Sequence of chain 1.A:
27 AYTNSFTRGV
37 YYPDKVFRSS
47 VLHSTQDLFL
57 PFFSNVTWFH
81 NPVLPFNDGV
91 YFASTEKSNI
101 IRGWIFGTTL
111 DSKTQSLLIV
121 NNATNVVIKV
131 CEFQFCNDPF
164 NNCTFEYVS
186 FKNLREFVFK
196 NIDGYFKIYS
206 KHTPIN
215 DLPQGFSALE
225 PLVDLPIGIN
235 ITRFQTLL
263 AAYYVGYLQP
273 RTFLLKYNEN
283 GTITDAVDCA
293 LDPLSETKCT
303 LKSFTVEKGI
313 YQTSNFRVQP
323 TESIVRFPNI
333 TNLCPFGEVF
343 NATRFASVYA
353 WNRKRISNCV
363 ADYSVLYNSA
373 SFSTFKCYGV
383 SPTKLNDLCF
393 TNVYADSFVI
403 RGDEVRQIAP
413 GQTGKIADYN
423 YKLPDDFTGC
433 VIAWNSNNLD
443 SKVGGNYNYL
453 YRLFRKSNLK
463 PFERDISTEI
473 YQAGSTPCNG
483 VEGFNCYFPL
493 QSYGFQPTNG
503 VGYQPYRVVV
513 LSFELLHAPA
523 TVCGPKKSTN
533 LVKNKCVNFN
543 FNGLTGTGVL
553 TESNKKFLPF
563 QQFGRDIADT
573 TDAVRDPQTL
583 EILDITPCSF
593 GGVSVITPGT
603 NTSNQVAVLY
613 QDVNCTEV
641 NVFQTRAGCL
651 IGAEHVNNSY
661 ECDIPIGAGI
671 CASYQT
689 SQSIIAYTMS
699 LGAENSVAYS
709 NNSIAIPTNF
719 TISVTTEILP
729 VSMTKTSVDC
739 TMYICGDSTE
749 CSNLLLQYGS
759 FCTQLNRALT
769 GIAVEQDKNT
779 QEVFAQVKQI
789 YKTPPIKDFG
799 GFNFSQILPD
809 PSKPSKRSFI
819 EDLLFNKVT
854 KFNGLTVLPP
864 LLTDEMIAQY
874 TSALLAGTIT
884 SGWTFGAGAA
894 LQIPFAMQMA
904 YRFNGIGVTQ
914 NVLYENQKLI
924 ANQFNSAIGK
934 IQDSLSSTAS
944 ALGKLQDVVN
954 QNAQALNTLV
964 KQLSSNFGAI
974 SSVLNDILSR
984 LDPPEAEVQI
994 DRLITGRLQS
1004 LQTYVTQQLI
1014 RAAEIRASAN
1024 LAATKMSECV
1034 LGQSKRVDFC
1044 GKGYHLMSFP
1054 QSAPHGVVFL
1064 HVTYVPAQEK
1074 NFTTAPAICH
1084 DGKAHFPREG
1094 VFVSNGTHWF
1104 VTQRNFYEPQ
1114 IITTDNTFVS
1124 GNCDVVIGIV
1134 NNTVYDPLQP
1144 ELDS

A protein and the small-molecule ligand that binds it are described below.
Small molecule (SMILES): CC(=O)N[C@@H]1[C@@H](O)[C@H](O)[C@@H](CO)O[C@H]1O

Binding-site contacts:
Ligand atom N2 contacts residue ASN125 of chain 1.A at 4.4 Å.
Ligand atom C3 contacts residue ASN122 of chain 1.A at 3.8 Å.
Ligand atom O7 contacts residue ALA123 of chain 1.A at 3.5 Å.
Ligand atom C3 contacts residue ASN125 of chain 1.A at 3.6 Å.
Ligand atom C6 contacts residue VAL127 of chain 1.A at 4.0 Å (hydrophobic).
Ligand atom C4 contacts residue ASN122 of chain 1.A at 4.3 Å.
Ligand atom N2 contacts residue ASN122 of chain 1.A at 2.9 Å (h-bond).
Ligand atom O5 contacts residue VAL127 of chain 1.A at 4.0 Å.
Ligand atom C5 contacts residue ASN125 of chain 1.A at 3.9 Å.
Ligand atom O5 contacts residue ASN125 of chain 1.A at 4.4 Å.
Ligand atom C1 contacts residue ASN122 of chain 1.A at 1.4 Å.
Ligand atom C8 contacts residue ASN122 of chain 1.A at 4.1 Å.
Ligand atom C4 contacts residue ASN125 of chain 1.A at 4.1 Å.
Ligand atom C5 contacts residue VAL127 of chain 1.A at 4.2 Å (hydrophobic).
Ligand atom C1 contacts residue ASN125 of chain 1.A at 3.9 Å.
Ligand atom O4 contacts residue ASN125 of chain 1.A at 4.2 Å.
Ligand atom C5 contacts residue ASN122 of chain 1.A at 3.7 Å.
Ligand atom O5 contacts residue ASN122 of chain 1.A at 2.4 Å (h-bond).
Ligand atom C7 contacts residue ASN122 of chain 1.A at 3.3 Å.
Ligand atom C2 contacts residue ASN122 of chain 1.A at 2.5 Å.
Ligand atom C2 contacts residue ASN125 of chain 1.A at 4.2 Å.
Ligand atom O7 contacts residue ASN122 of chain 1.A at 3.6 Å (h-bond).